Sequence of chain 34.E:
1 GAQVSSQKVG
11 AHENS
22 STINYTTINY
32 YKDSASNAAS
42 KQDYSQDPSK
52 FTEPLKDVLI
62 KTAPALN

The protein below binds the small molecule below.
Small molecule (SMILES): CC[C@H](C)[C@H](N)C(=O)N[C@@H](CO)C(=O)N[C@@H](CCC(=O)O)C(=O)N[C@H](C=O)C(C)C

Binding-site contacts:
Ligand atom CG1 contacts residue ALA2 of chain 34.E at 4.5 Å (hydrophobic).
Ligand atom N contacts residue GLN3 of chain 34.E at 4.5 Å.
Ligand atom CA contacts residue ALA2 of chain 34.E at 3.3 Å (hydrophobic).
Ligand atom N contacts residue VAL4 of chain 34.E at 3.1 Å (h-bond).
Ligand atom CG2 contacts residue GLN3 of chain 34.E at 3.5 Å.
Ligand atom C contacts residue GLN3 of chain 34.E at 3.9 Å.
Ligand atom O contacts residue GLN3 of chain 34.E at 2.9 Å (h-bond).
Ligand atom CB contacts residue ALA2 of chain 34.E at 3.3 Å (hydrophobic).
Ligand atom C contacts residue VAL4 of chain 34.E at 4.0 Å (hydrophobic).
Ligand atom CA contacts residue VAL4 of chain 34.E at 3.3 Å (hydrophobic).
Ligand atom CD contacts residue VAL4 of chain 34.E at 3.6 Å (hydrophobic).
Ligand atom CB contacts residue ALA2 of chain 34.E at 4.4 Å (hydrophobic).
Ligand atom C contacts residue ALA2 of chain 34.E at 4.0 Å (hydrophobic).
Ligand atom CG2 contacts residue VAL4 of chain 34.E at 3.4 Å (hydrophobic).
Ligand atom CB contacts residue GLN3 of chain 34.E at 3.7 Å.
Ligand atom CB contacts residue GLN3 of chain 34.E at 4.0 Å.
Ligand atom O contacts residue VAL4 of chain 34.E at 4.4 Å.
Ligand atom CG contacts residue VAL4 of chain 34.E at 4.4 Å (hydrophobic).
Ligand atom CA contacts residue ALA2 of chain 34.E at 3.9 Å (hydrophobic).
Ligand atom OE1 contacts residue ASN25 of chain 34.E at 4.2 Å.
Ligand atom CA contacts residue VAL4 of chain 34.E at 4.1 Å (hydrophobic).
Ligand atom CG2 contacts residue SER5 of chain 34.E at 3.4 Å.
Ligand atom N contacts residue ALA2 of chain 34.E at 2.8 Å (h-bond).
Ligand atom CG1 contacts residue GLN3 of chain 34.E at 3.3 Å.
Ligand atom N contacts residue VAL4 of chain 34.E at 4.3 Å.
Ligand atom C contacts residue VAL4 of chain 34.E at 3.5 Å (hydrophobic).
Ligand atom OE1 contacts residue VAL4 of chain 34.E at 3.6 Å.
Ligand atom O contacts residue VAL4 of chain 34.E at 3.2 Å (h-bond).
Ligand atom CA contacts residue GLN3 of chain 34.E at 4.5 Å.
Ligand atom CB contacts residue VAL4 of chain 34.E at 4.0 Å (hydrophobic).
Ligand atom C contacts residue ALA2 of chain 34.E at 3.5 Å (hydrophobic).
Ligand atom O contacts residue ALA2 of chain 34.E at 4.0 Å.
Ligand atom OE2 contacts residue VAL4 of chain 34.E at 3.7 Å.
Ligand atom CG2 contacts residue ALA2 of chain 34.E at 4.0 Å (hydrophobic).
Ligand atom CB contacts residue VAL4 of chain 34.E at 4.4 Å (hydrophobic).
Ligand atom OG contacts residue GLN3 of chain 34.E at 3.3 Å (h-bond).